This small molecule binds to this protein.
Small molecule (SMILES): C[C@H](Sc1nc(N)cc(Cl)n1)c1cc2ccoc2cn1

Binding-site contacts:
Ligand atom N18 contacts residue LYS102 of chain 1.A at 4.0 Å.
Ligand atom N6 contacts residue VAL106 of chain 1.A at 3.8 Å.
Ligand atom C5 contacts residue VAL106 of chain 1.A at 4.0 Å (hydrophobic).
Ligand atom C8 contacts residue TYR181 of chain 1.A at 3.6 Å (hydrophobic).
Ligand atom C21 contacts residue TYR188 of chain 1.A at 3.4 Å (hydrophobic).
Ligand atom C21 contacts residue TYR181 of chain 1.A at 3.9 Å (hydrophobic).
Ligand atom O14 contacts residue PRO95 of chain 1.A at 3.6 Å.
Ligand atom C7 contacts residue LEU100 of chain 1.A at 4.0 Å (hydrophobic).
Ligand atom CL19 contacts residue PHE227 of chain 1.A at 3.6 Å.
Ligand atom N9 contacts residue TYR181 of chain 1.A at 3.6 Å.
Ligand atom C3 contacts residue LYS101 of chain 1.A at 3.7 Å.
Ligand atom O14 contacts residue TRP229 of chain 1.A at 4.0 Å.
Ligand atom C13 contacts residue TYR181 of chain 1.A at 4.0 Å (hydrophobic).
Ligand atom N18 contacts residue PRO236 of chain 1.A at 3.4 Å (h-bond).
Ligand atom N6 contacts residue LEU100 of chain 1.A at 4.1 Å.
Ligand atom C3 contacts residue TYR318 of chain 1.A at 3.9 Å (hydrophobic).
Ligand atom CL19 contacts residue VAL106 of chain 1.A at 3.9 Å.
Ligand atom S17 contacts residue ASN103 of chain 1.A at 3.4 Å (h-bond).
Ligand atom CL19 contacts residue LEU234 of chain 1.A at 3.4 Å.
Ligand atom N18 contacts residue LYS101 of chain 1.A at 3.0 Å (salt-bridge).
Ligand atom N18 contacts residue TYR318 of chain 1.A at 3.2 Å.
Ligand atom C11 contacts residue TYR188 of chain 1.A at 3.7 Å (hydrophobic).
Ligand atom C13 contacts residue TYR188 of chain 1.A at 4.0 Å (hydrophobic).
Ligand atom C1 contacts residue ASN103 of chain 1.A at 3.8 Å.
Ligand atom N2 contacts residue LYS101 of chain 1.A at 3.6 Å (salt-bridge).
Ligand atom C15 contacts residue TRP229 of chain 1.A at 3.5 Å (hydrophobic).
Ligand atom C15 contacts residue TYR181 of chain 1.A at 3.7 Å (hydrophobic).
Ligand atom C12 contacts residue TYR181 of chain 1.A at 3.8 Å (hydrophobic).
Ligand atom N9 contacts residue LEU100 of chain 1.A at 4.0 Å.
Ligand atom C7 contacts residue TYR181 of chain 1.A at 3.5 Å (hydrophobic).
Ligand atom C21 contacts residue GLY190 of chain 1.A at 3.9 Å.
Ligand atom C4 contacts residue TYR318 of chain 1.A at 3.4 Å (hydrophobic).
Ligand atom O14 contacts residue TYR181 of chain 1.A at 3.5 Å.
Ligand atom N18 contacts residue ASN103 of chain 1.A at 3.4 Å (h-bond).
Ligand atom N2 contacts residue ASN103 of chain 1.A at 3.4 Å (h-bond).
Ligand atom C1 contacts residue LEU100 of chain 1.A at 4.1 Å (hydrophobic).
Ligand atom C8 contacts residue LEU100 of chain 1.A at 3.6 Å (hydrophobic).
Ligand atom C4 contacts residue HIS235 of chain 1.A at 3.6 Å.
Ligand atom C10 contacts residue TYR181 of chain 1.A at 3.9 Å (hydrophobic).
Ligand atom C21 contacts residue VAL179 of chain 1.A at 3.6 Å (hydrophobic).

Sequence of chain 1.A:
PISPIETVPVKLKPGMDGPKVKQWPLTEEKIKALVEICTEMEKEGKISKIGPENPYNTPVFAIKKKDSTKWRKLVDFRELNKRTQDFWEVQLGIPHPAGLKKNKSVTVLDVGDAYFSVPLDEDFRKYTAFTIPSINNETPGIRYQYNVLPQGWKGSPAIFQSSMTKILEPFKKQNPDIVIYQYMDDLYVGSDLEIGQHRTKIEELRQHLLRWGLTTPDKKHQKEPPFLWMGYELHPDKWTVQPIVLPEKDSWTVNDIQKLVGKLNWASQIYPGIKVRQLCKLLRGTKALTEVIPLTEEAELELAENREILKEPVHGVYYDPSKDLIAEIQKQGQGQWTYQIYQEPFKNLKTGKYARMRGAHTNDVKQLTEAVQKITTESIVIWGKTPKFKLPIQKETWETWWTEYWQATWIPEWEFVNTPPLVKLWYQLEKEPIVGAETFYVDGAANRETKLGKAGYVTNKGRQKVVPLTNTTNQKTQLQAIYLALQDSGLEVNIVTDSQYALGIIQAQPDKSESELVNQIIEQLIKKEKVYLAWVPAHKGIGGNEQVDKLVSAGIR